The small molecule below binds the protein below.
Small molecule (SMILES): Cc1cc2ncn(Cc3ccc(Cl)c(Cl)c3)c2cc1C

Sequence of chain 1.F:
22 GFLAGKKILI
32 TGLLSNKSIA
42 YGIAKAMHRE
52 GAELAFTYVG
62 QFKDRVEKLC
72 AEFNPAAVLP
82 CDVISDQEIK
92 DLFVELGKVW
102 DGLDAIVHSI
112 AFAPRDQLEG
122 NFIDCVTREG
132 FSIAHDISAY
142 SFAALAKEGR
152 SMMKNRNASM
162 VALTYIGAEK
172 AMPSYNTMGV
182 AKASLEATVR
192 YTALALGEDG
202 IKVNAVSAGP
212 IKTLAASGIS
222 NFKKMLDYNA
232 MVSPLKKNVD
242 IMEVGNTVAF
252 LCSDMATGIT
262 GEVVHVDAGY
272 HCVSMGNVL

Binding-site contacts:
Ligand atom CL8 contacts residue SER175 of chain 1.H at 3.7 Å.
Ligand atom C5 contacts residue PHE223 of chain 1.H at 3.8 Å (hydrophobic).
Ligand atom C19 contacts residue ALA216 of chain 1.H at 3.3 Å (hydrophobic).
Ligand atom C7 contacts residue TYR176 of chain 1.H at 3.4 Å (hydrophobic).
Ligand atom C9 contacts residue NAD1 of chain 1.EA at 3.6 Å.
Ligand atom C4 contacts residue TYR166 of chain 1.H at 4.1 Å (hydrophobic).
Ligand atom C9 contacts residue PHE223 of chain 1.H at 4.1 Å (hydrophobic).
Ligand atom N10 contacts residue TYR176 of chain 1.H at 3.9 Å.
Ligand atom C3 contacts residue PHE223 of chain 1.H at 4.0 Å (hydrophobic).
Ligand atom C6 contacts residue TYR176 of chain 1.H at 3.6 Å (hydrophobic).
Ligand atom C5 contacts residue NAD1 of chain 1.EA at 4.0 Å.
Ligand atom C3 contacts residue TYR166 of chain 1.H at 3.4 Å (hydrophobic).
Ligand atom C18 contacts residue LEU119 of chain 1.H at 3.8 Å (hydrophobic).
Ligand atom CL1 contacts residue TYR166 of chain 1.H at 3.7 Å.
Ligand atom C13 contacts residue NAD1 of chain 1.EA at 3.7 Å.
Ligand atom CL1 contacts residue MET276 of chain 1.F at 3.5 Å.
Ligand atom C4 contacts residue NAD1 of chain 1.EA at 3.5 Å.
Ligand atom C14 contacts residue MET179 of chain 1.H at 4.0 Å (hydrophobic).
Ligand atom C2 contacts residue MET226 of chain 1.H at 3.9 Å (hydrophobic).
Ligand atom C5 contacts residue TYR176 of chain 1.H at 3.9 Å (hydrophobic).
Ligand atom C16 contacts residue PHE113 of chain 1.H at 3.5 Å (hydrophobic).
Ligand atom C13 contacts residue TYR176 of chain 1.H at 3.9 Å (hydrophobic).
Ligand atom C7 contacts residue ILE220 of chain 1.H at 4.1 Å (hydrophobic).
Ligand atom CL1 contacts residue MET226 of chain 1.H at 3.4 Å.
Ligand atom N12 contacts residue NAD1 of chain 1.EA at 2.8 Å (h-bond).
Ligand atom C11 contacts residue TYR176 of chain 1.H at 3.4 Å (hydrophobic).
Ligand atom C20 contacts residue ALA216 of chain 1.H at 4.0 Å (hydrophobic).
Ligand atom C17 contacts residue ALA216 of chain 1.H at 3.5 Å (hydrophobic).
Ligand atom C14 contacts residue ALA112 of chain 1.H at 3.8 Å (hydrophobic).
Ligand atom CL8 contacts residue TYR176 of chain 1.H at 3.6 Å.
Ligand atom C4 contacts residue PHE223 of chain 1.H at 3.6 Å (hydrophobic).
Ligand atom C16 contacts residue ALA114 of chain 1.H at 3.7 Å (hydrophobic).
Ligand atom C11 contacts residue NAD1 of chain 1.EA at 3.6 Å.
Ligand atom C2 contacts residue TYR166 of chain 1.H at 3.9 Å (hydrophobic).
Ligand atom C20 contacts residue TYR176 of chain 1.H at 4.1 Å (hydrophobic).
Ligand atom CL8 contacts residue ILE220 of chain 1.H at 4.0 Å.
Ligand atom N12 contacts residue TYR176 of chain 1.H at 3.1 Å (h-bond).
Ligand atom C6 contacts residue ILE220 of chain 1.H at 3.6 Å (hydrophobic).
Ligand atom C2 contacts residue TYR176 of chain 1.H at 3.9 Å (hydrophobic).
Ligand atom C18 contacts residue ALA216 of chain 1.H at 3.0 Å (hydrophobic).

Sequence of chain 1.H:
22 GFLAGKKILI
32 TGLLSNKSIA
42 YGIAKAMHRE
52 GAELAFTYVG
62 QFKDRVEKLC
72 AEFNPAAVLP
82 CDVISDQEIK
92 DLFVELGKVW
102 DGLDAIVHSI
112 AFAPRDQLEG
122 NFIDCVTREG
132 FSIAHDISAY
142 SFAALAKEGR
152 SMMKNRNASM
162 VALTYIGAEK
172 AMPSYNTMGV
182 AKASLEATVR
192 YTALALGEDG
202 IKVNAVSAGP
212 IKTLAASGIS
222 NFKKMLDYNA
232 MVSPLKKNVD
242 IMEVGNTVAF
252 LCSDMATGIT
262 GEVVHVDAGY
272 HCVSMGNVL